Binding-site contacts:
Ligand atom C06 contacts residue LEU261 of chain 5.A at 3.4 Å (hydrophobic).
Ligand atom C13 contacts residue ARG262 of chain 5.A at 3.7 Å.
Ligand atom N11 contacts residue LEU261 of chain 5.A at 4.3 Å.
Ligand atom C14 contacts residue ASP293 of chain 5.A at 3.8 Å.
Ligand atom C12 contacts residue ALA263 of chain 5.A at 3.9 Å (hydrophobic).
Ligand atom C07 contacts residue ILE288 of chain 5.A at 3.3 Å (hydrophobic).
Ligand atom C07 contacts residue ARG262 of chain 5.A at 3.8 Å.
Ligand atom C07 contacts residue ILE287 of chain 5.A at 4.0 Å (hydrophobic).
Ligand atom C09 contacts residue THR289 of chain 5.A at 3.1 Å.
Ligand atom C10 contacts residue THR289 of chain 5.A at 4.3 Å.
Ligand atom C10 contacts residue ASP293 of chain 5.A at 4.1 Å.
Ligand atom C06 contacts residue ARG262 of chain 5.A at 3.4 Å.
Ligand atom C06 contacts residue GLU260 of chain 5.A at 3.9 Å.
Ligand atom C13 contacts residue LEU261 of chain 5.A at 3.5 Å (hydrophobic).
Ligand atom C07 contacts residue THR289 of chain 5.A at 3.9 Å.
Ligand atom C12 contacts residue HIS269 of chain 5.A at 4.3 Å.
Ligand atom C15 contacts residue HIS269 of chain 5.A at 4.3 Å.
Ligand atom C13 contacts residue TRP202 of chain 5.A at 3.3 Å (hydrophobic).
Ligand atom C15 contacts residue GLN417 of chain 5.A at 4.0 Å.
Ligand atom N11 contacts residue GLN417 of chain 5.A at 3.9 Å.
Ligand atom C13 contacts residue ALA263 of chain 5.A at 3.2 Å (hydrophobic).
Ligand atom N11 contacts residue HIS290 of chain 5.A at 4.0 Å.
Ligand atom C14 contacts residue HIS290 of chain 5.A at 3.4 Å.
Ligand atom C06 contacts residue ILE287 of chain 5.A at 4.2 Å (hydrophobic).
Ligand atom C10 contacts residue HIS269 of chain 5.A at 4.2 Å.
Ligand atom N08 contacts residue THR289 of chain 5.A at 4.0 Å.
Ligand atom C14 contacts residue HIS269 of chain 5.A at 3.8 Å.
Ligand atom C10 contacts residue LEU261 of chain 5.A at 3.4 Å (hydrophobic).
Ligand atom C13 contacts residue GLN417 of chain 5.A at 3.8 Å.
Ligand atom C07 contacts residue LEU261 of chain 5.A at 3.7 Å (hydrophobic).
Ligand atom N08 contacts residue LEU261 of chain 5.A at 2.8 Å (h-bond).
Ligand atom N08 contacts residue ILE287 of chain 5.A at 3.8 Å.
Ligand atom C15 contacts residue HIS290 of chain 5.A at 3.4 Å.
Ligand atom C12 contacts residue GLN417 of chain 5.A at 4.2 Å.
Ligand atom C14 contacts residue PRO294 of chain 5.A at 4.3 Å (hydrophobic).
Ligand atom C12 contacts residue LEU261 of chain 5.A at 4.2 Å (hydrophobic).
Ligand atom C09 contacts residue ASP293 of chain 5.A at 3.6 Å.
Ligand atom C15 contacts residue PRO294 of chain 5.A at 3.8 Å (hydrophobic).
Ligand atom C09 contacts residue LEU261 of chain 5.A at 3.7 Å (hydrophobic).
Ligand atom C06 contacts residue ILE288 of chain 5.A at 3.3 Å (hydrophobic).

The protein below binds the small molecule below.
Small molecule (SMILES): CCN(CC)CCNC(=O)CSc1nc(N)c2c3c(sc2n1)CCCC3

Sequence of chain 5.A:
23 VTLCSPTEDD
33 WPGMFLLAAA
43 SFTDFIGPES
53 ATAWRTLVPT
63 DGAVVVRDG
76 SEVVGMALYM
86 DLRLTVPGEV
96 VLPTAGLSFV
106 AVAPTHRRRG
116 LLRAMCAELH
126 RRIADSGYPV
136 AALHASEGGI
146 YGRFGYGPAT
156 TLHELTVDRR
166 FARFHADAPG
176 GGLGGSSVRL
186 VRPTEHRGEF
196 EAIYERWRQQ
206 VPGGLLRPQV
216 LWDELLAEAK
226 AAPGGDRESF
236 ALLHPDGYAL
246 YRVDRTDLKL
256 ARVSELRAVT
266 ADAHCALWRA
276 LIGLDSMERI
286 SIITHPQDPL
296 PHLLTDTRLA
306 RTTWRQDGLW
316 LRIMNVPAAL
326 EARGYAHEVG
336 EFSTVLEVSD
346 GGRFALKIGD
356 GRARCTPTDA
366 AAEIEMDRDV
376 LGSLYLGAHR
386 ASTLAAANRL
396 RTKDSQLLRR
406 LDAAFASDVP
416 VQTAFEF